Sequence of chain 2.A:
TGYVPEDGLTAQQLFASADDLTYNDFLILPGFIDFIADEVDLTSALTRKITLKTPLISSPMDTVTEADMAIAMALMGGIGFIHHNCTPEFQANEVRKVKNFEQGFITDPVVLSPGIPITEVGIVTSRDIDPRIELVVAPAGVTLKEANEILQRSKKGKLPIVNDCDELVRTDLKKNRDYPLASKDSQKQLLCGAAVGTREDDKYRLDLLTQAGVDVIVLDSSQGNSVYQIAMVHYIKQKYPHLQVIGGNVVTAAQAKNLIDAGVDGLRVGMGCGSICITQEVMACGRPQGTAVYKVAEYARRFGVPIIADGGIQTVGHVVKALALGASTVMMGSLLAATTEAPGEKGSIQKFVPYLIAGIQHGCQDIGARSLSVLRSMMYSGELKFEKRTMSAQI

A small-molecule ligand and the protein it binds are described below.
Small molecule (SMILES): O=P(O)(O)OC[C@H]1O[C@@H](n2cnc3c(Cl)[nH+]cnc32)[C@H](O)[C@@H]1O

Binding-site contacts:
Ligand atom O3' contacts residue ASP364 of chain 2.A at 2.7 Å (salt-bridge).
Ligand atom P contacts residue SER388 of chain 2.A at 3.6 Å.
Ligand atom C8 contacts residue SER329 of chain 2.A at 3.8 Å.
Ligand atom O5' contacts residue GLY365 of chain 2.A at 3.6 Å.
Ligand atom C3' contacts residue ARG322 of chain 2.A at 3.6 Å.
Ligand atom C6 contacts residue CYS331 of chain 2.A at 2.0 Å (hydrophobic).
Ligand atom O3P contacts residue SER388 of chain 2.A at 3.9 Å.
Ligand atom C3' contacts residue SER68 of chain 2.A at 3.3 Å.
Ligand atom O5' contacts residue SER329 of chain 2.A at 3.4 Å (h-bond).
Ligand atom N3 contacts residue SER329 of chain 2.A at 3.6 Å.
Ligand atom C2 contacts residue GLN334 of chain 2.A at 3.6 Å.
Ligand atom O5' contacts residue GLY328 of chain 2.A at 3.2 Å.
Ligand atom C5' contacts residue MET70 of chain 2.A at 3.8 Å (hydrophobic).
Ligand atom N1 contacts residue CYS331 of chain 2.A at 3.1 Å (h-bond).
Ligand atom O2P contacts residue SER388 of chain 2.A at 2.9 Å (h-bond).
Ligand atom O4' contacts residue GLY328 of chain 2.A at 3.8 Å.
Ligand atom O4' contacts residue SER329 of chain 2.A at 3.4 Å (h-bond).
Ligand atom O1P contacts residue SER388 of chain 2.A at 3.8 Å.
Ligand atom N7 contacts residue CYS331 of chain 2.A at 2.9 Å (h-bond).
Ligand atom C5 contacts residue CYS331 of chain 2.A at 2.7 Å (hydrophobic).
Ligand atom C8 contacts residue MET70 of chain 2.A at 3.8 Å (hydrophobic).
Ligand atom P contacts residue SER329 of chain 2.A at 3.9 Å.
Ligand atom O2' contacts residue ASP364 of chain 2.A at 2.9 Å (salt-bridge).
Ligand atom C3' contacts residue ASP364 of chain 2.A at 3.4 Å.
Ligand atom C2' contacts residue ARG322 of chain 2.A at 3.6 Å.
Ligand atom O3' contacts residue ARG322 of chain 2.A at 2.9 Å (salt-bridge).
Ligand atom N9 contacts residue SER329 of chain 2.A at 3.5 Å (h-bond).
Ligand atom O2P contacts residue SER329 of chain 2.A at 2.8 Å (h-bond).
Ligand atom C4' contacts residue ASP364 of chain 2.A at 3.2 Å.
Ligand atom O3' contacts residue SER68 of chain 2.A at 2.8 Å (h-bond).
Ligand atom O3P contacts residue GLY328 of chain 2.A at 3.0 Å.
Ligand atom O3P contacts residue GLY366 of chain 2.A at 3.1 Å (h-bond).
Ligand atom O1P contacts residue GLY387 of chain 2.A at 3.0 Å (h-bond).
Ligand atom C4 contacts residue SER329 of chain 2.A at 3.4 Å.
Ligand atom P contacts residue GLY328 of chain 2.A at 3.8 Å.
Ligand atom O2' contacts residue ARG322 of chain 2.A at 3.5 Å (salt-bridge).
Ligand atom O3P contacts residue SER329 of chain 2.A at 3.7 Å.
Ligand atom C2' contacts residue ASP364 of chain 2.A at 3.8 Å.
Ligand atom N1 contacts residue GLN334 of chain 2.A at 3.2 Å.
Ligand atom O3' contacts residue MET385 of chain 2.A at 3.4 Å (h-bond).